Sequence of chain 2.A:
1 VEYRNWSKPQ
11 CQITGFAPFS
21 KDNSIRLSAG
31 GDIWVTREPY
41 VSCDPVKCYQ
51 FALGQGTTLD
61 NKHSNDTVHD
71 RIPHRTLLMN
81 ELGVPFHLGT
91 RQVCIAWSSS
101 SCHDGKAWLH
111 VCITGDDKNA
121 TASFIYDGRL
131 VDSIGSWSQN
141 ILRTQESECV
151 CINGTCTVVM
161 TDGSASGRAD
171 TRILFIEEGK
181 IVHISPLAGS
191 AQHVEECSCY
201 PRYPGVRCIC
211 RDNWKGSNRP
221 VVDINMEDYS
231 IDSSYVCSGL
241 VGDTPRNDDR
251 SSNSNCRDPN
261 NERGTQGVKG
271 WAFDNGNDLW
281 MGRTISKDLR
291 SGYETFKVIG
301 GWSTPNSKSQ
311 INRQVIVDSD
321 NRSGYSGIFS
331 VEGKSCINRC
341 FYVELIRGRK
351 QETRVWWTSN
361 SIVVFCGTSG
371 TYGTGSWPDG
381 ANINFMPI

Binding-site contacts:
Ligand atom C3 contacts residue GLN310 of chain 2.A at 3.5 Å.
Ligand atom O4 contacts residue ARG313 of chain 2.A at 3.9 Å.
Ligand atom O2 contacts residue ASN312 of chain 2.A at 3.7 Å.
Ligand atom O5 contacts residue THR374 of chain 2.A at 3.2 Å (h-bond).
Ligand atom N2 contacts residue ASN312 of chain 2.A at 3.5 Å (h-bond).
Ligand atom O3 contacts residue ASN312 of chain 2.A at 2.9 Å (h-bond).
Ligand atom C1 contacts residue THR374 of chain 2.A at 3.7 Å.
Ligand atom C8 contacts residue ASN312 of chain 2.A at 3.2 Å.
Ligand atom O2 contacts residue GLN310 of chain 2.A at 3.4 Å (h-bond).
Ligand atom C2 contacts residue THR374 of chain 2.A at 3.8 Å.
Ligand atom C3 contacts residue ASN119 of chain 1.A at 3.8 Å.
Ligand atom C6 contacts residue TYR372 of chain 2.A at 3.5 Å (hydrophobic).
Ligand atom O2 contacts residue ILE311 of chain 2.A at 3.4 Å.
Ligand atom O5 contacts residue GLY373 of chain 2.A at 3.3 Å.
Ligand atom C1 contacts residue ASN119 of chain 1.A at 1.5 Å.
Ligand atom O4 contacts residue ASN312 of chain 2.A at 3.8 Å.
Ligand atom C7 contacts residue ASN119 of chain 1.A at 3.1 Å.
Ligand atom C6 contacts residue ARG313 of chain 2.A at 3.9 Å.
Ligand atom O6 contacts residue THR374 of chain 2.A at 3.4 Å (h-bond).
Ligand atom O4 contacts residue ARG313 of chain 2.A at 3.4 Å (salt-bridge).
Ligand atom O3 contacts residue GLN310 of chain 2.A at 3.4 Å (h-bond).
Ligand atom C6 contacts residue GLY373 of chain 2.A at 3.5 Å.
Ligand atom O7 contacts residue ASN119 of chain 1.A at 3.1 Å (h-bond).
Ligand atom N2 contacts residue ASN119 of chain 1.A at 2.8 Å (h-bond).
Ligand atom O6 contacts residue TYR372 of chain 2.A at 3.4 Å.
Ligand atom C2 contacts residue ARG313 of chain 2.A at 3.7 Å.
Ligand atom C3 contacts residue ASN312 of chain 2.A at 3.6 Å.
Ligand atom O3 contacts residue GLN310 of chain 2.A at 3.6 Å (h-bond).
Ligand atom C4 contacts residue GLN310 of chain 2.A at 3.7 Å.
Ligand atom O6 contacts residue ILE311 of chain 2.A at 3.8 Å.
Ligand atom O2 contacts residue ARG313 of chain 2.A at 3.2 Å.
Ligand atom O5 contacts residue ASN119 of chain 1.A at 2.4 Å (h-bond).
Ligand atom C2 contacts residue ASN119 of chain 1.A at 2.4 Å.
Ligand atom C5 contacts residue ASN119 of chain 1.A at 3.7 Å.
Ligand atom C3 contacts residue ARG313 of chain 2.A at 3.8 Å.
Ligand atom C6 contacts residue ILE311 of chain 2.A at 3.8 Å (hydrophobic).
Ligand atom C8 contacts residue TYR372 of chain 2.A at 3.5 Å (hydrophobic).
Ligand atom O7 contacts residue THR374 of chain 2.A at 3.8 Å.
Ligand atom O6 contacts residue GLY373 of chain 2.A at 2.8 Å (h-bond).
Ligand atom C7 contacts residue ASN312 of chain 2.A at 3.6 Å.

A small-molecule ligand and the protein it binds are described below.
Small molecule (SMILES): CC(=O)N[C@H]1[C@H](O[C@H]2[C@H](O)[C@@H](NC(C)=O)CO[C@@H]2CO)O[C@H](CO)[C@@H](O[C@@H]2O[C@H](CO[C@H]3O[C@H](CO)[C@@H](O)[C@H](O)[C@@H]3O)[C@@H](O)[C@H](O[C@H]3O[C@H](CO)[C@@H](O)[C@H](O)[C@@H]3O[C@H]3O[C@H](CO)[C@@H](O)[C@H](O)[C@@H]3O)[C@@H]2O)[C@@H]1O

Sequence of chain 1.A:
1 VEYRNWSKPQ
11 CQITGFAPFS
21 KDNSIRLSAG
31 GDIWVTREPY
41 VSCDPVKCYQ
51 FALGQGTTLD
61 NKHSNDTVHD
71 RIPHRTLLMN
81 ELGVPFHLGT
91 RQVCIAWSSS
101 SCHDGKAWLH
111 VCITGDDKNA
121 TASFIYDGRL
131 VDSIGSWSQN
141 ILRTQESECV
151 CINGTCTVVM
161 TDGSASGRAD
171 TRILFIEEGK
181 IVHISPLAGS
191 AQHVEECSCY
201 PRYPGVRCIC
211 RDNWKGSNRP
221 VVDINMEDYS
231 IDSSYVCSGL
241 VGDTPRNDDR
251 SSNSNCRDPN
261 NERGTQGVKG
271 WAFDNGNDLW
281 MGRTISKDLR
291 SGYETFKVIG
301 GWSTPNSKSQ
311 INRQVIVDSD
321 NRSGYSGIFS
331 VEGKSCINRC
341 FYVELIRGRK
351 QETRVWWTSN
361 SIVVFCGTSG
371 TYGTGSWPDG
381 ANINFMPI